Sequence of chain 1.A:
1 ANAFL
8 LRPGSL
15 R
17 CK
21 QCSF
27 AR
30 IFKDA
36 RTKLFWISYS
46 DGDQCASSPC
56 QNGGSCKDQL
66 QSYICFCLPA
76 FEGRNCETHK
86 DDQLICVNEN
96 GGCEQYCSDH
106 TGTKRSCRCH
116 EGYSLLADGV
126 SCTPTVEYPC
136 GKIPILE

Binding-site contacts:
Ligand atom C5 contacts residue SER52 of chain 1.A at 3.7 Å.
Ligand atom C4 contacts residue TYR68 of chain 1.A at 4.2 Å (hydrophobic).
Ligand atom C1 contacts residue SER52 of chain 1.A at 1.4 Å.
Ligand atom C5 contacts residue TYR68 of chain 1.A at 3.9 Å (hydrophobic).
Ligand atom C4 contacts residue SER52 of chain 1.A at 4.2 Å.
Ligand atom O5 contacts residue GLN49 of chain 1.A at 3.0 Å (h-bond).
Ligand atom C1 contacts residue PRO54 of chain 1.A at 4.2 Å (hydrophobic).
Ligand atom O4 contacts residue TYR68 of chain 1.A at 3.7 Å.
Ligand atom C3 contacts residue SER52 of chain 1.A at 3.8 Å.
Ligand atom C5 contacts residue GLN49 of chain 1.A at 3.5 Å.
Ligand atom O6 contacts residue GLN49 of chain 1.A at 3.7 Å.
Ligand atom C2 contacts residue SER52 of chain 1.A at 2.5 Å.
Ligand atom O2 contacts residue PRO54 of chain 1.A at 3.4 Å.
Ligand atom C3 contacts residue PRO54 of chain 1.A at 4.2 Å (hydrophobic).
Ligand atom C2 contacts residue PRO54 of chain 1.A at 4.2 Å (hydrophobic).
Ligand atom O5 contacts residue SER52 of chain 1.A at 2.3 Å (h-bond).
Ligand atom O6 contacts residue TYR68 of chain 1.A at 4.4 Å.
Ligand atom C3 contacts residue TYR68 of chain 1.A at 4.1 Å (hydrophobic).
Ligand atom C6 contacts residue GLN49 of chain 1.A at 3.4 Å.
Ligand atom C1 contacts residue GLN49 of chain 1.A at 3.2 Å.
Ligand atom O2 contacts residue SER52 of chain 1.A at 2.6 Å.

This small molecule binds to this protein.
Small molecule (SMILES): OC[C@H]1O[C@@H](O)[C@H](O)[C@@H](O)[C@@H]1O